Sequence of chain 1.C:
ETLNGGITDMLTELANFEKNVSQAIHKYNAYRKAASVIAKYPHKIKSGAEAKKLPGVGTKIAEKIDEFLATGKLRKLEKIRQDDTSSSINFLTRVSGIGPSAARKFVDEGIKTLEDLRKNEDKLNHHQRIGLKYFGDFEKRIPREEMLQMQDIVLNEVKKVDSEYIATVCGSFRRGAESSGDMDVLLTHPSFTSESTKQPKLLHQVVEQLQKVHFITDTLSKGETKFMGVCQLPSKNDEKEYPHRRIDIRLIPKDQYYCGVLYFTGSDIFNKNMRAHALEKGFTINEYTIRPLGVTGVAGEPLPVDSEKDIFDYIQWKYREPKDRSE

Binding-site contacts:
Ligand atom N6 contacts residue DT1 of chain 1.B at 3.1 Å (h-bond).
Ligand atom N3 contacts residue DG7 of chain 1.B at 3.0 Å (h-bond).
Ligand atom N2 contacts residue DC2 of chain 1.B at 2.3 Å (h-bond).
Ligand atom N1 contacts residue DC2 of chain 1.B at 2.3 Å (h-bond).
Ligand atom C4 contacts residue DA5 of chain 1.B at 3.2 Å.
Ligand atom C2 contacts residue DG7 of chain 1.B at 3.1 Å.
Ligand atom N1 contacts residue DG7 of chain 1.B at 3.4 Å (h-bond).
Ligand atom O4 contacts residue DA5 of chain 1.B at 2.9 Å (h-bond).
Ligand atom O2 contacts residue DA4 of chain 1.B at 2.9 Å.
Ligand atom C2 contacts residue DA4 of chain 1.B at 3.3 Å.
Ligand atom C2 contacts residue DT1 of chain 1.B at 2.8 Å.
Ligand atom N1 contacts residue DT3 of chain 1.B at 2.3 Å (h-bond).
Ligand atom O5' contacts residue GLY231 of chain 1.C at 3.3 Å.
Ligand atom OP1 contacts residue GLU232 of chain 1.C at 3.2 Å (salt-bridge).
Ligand atom OP1 contacts residue LYS230 of chain 1.C at 2.8 Å (salt-bridge).
Ligand atom C4 contacts residue DA4 of chain 1.B at 3.1 Å.
Ligand atom C2 contacts residue DC2 of chain 1.B at 3.2 Å.
Ligand atom N2 contacts residue DT3 of chain 1.B at 3.0 Å (h-bond).
Ligand atom C6 contacts residue DT3 of chain 1.B at 3.2 Å.
Ligand atom N6 contacts residue DC2 of chain 1.B at 3.2 Å (h-bond).
Ligand atom N3 contacts residue DG7 of chain 1.B at 3.2 Å (h-bond).
Ligand atom N6 contacts residue DA5 of chain 1.B at 3.1 Å (h-bond).
Ligand atom O4 contacts residue DT3 of chain 1.B at 3.4 Å (h-bond).
Ligand atom O4 contacts residue DA4 of chain 1.B at 2.9 Å (h-bond).
Ligand atom C2 contacts residue DT3 of chain 1.B at 2.8 Å.
Ligand atom O6 contacts residue DC2 of chain 1.B at 2.3 Å (h-bond).
Ligand atom C6 contacts residue DC2 of chain 1.B at 3.1 Å.
Ligand atom OP1 contacts residue THR233 of chain 1.C at 2.6 Å (h-bond).
Ligand atom C2 contacts residue DT6 of chain 1.B at 3.2 Å.
Ligand atom N1 contacts residue DT1 of chain 1.B at 2.7 Å (h-bond).
Ligand atom N1 contacts residue DT6 of chain 1.B at 2.6 Å (h-bond).
Ligand atom N3 contacts residue DA5 of chain 1.B at 2.7 Å (h-bond).
Ligand atom C2 contacts residue DT3 of chain 1.B at 3.4 Å.
Ligand atom O6 contacts residue DT1 of chain 1.B at 3.2 Å (h-bond).
Ligand atom OP1 contacts residue GLY231 of chain 1.C at 3.4 Å.
Ligand atom N6 contacts residue DT6 of chain 1.B at 3.2 Å (h-bond).
Ligand atom C6 contacts residue DT1 of chain 1.B at 3.5 Å.
Ligand atom O2 contacts residue DG7 of chain 1.B at 2.6 Å (h-bond).
Ligand atom N3 contacts residue DA4 of chain 1.B at 2.3 Å (h-bond).
Ligand atom N6 contacts residue DT3 of chain 1.B at 2.8 Å (h-bond).

A small-molecule ligand and the protein it binds are described below.
Small molecule (SMILES): Cc1cn([C@H]2C[C@H](O[P](=O)(O)OC[C@H]3O[C@@H](n4cnc5c(N)ncnc54)C[C@@H]3O[P](=O)(O)OC[C@H]3O[C@@H](n4cnc5c(=O)nc(N)[nH]c54)C[C@@H]3O[P](=O)(O)OC[C@H]3O[C@@H](n4cnc5c(N)ncnc54)C[C@@H]3OP(=O)(O)O)[C@@H](CO[P](=O)(O)O[C@H]3C[C@H](n4cc(C)c(=O)[nH]c4=O)O[C@@H]3CO[P](=O)(O)O[C@H]3C[C@H](n4cnc5c(N)ncnc54)O[C@@H]3CO[P](=O)(O)O[C@H]3C[C@H](n4ccc(N)nc4=O)O[C@@H]3CO)O2)c(=O)[nH]c1=O